Sequence of chain 1.D:
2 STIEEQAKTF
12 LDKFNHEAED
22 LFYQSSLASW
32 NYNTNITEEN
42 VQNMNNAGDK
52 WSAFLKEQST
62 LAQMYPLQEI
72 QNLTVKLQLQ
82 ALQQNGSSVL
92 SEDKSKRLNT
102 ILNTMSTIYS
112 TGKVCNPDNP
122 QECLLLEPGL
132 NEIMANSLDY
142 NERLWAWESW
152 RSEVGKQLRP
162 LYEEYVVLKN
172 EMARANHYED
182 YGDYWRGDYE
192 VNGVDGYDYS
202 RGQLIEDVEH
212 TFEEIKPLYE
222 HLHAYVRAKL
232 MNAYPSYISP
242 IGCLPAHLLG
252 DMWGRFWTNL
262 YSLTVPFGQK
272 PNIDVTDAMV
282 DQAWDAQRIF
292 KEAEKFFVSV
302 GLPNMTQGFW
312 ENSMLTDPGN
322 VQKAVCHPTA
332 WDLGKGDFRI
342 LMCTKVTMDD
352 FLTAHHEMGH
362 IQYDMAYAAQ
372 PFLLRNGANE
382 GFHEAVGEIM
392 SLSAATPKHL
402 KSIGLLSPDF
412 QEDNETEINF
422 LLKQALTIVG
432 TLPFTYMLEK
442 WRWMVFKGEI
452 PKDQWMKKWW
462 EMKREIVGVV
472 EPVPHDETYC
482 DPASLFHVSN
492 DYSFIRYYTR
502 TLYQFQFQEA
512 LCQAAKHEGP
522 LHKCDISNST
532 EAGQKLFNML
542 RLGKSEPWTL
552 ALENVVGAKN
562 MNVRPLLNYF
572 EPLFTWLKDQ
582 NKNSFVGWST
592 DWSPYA

A protein and the small-molecule ligand that binds it are described below.
Small molecule (SMILES): CC(=O)N[C@@H]1[C@@H](O)[C@H](O)[C@@H](CO)O[C@H]1O

Binding-site contacts:
Ligand atom N2 contacts residue GLN84 of chain 1.D at 4.0 Å.
Ligand atom N2 contacts residue GLN64 of chain 1.D at 3.4 Å (h-bond).
Ligand atom C2 contacts residue ASN86 of chain 1.D at 2.5 Å.
Ligand atom C1 contacts residue GLN64 of chain 1.D at 3.3 Å.
Ligand atom O3 contacts residue HIS178 of chain 1.D at 4.5 Å.
Ligand atom N2 contacts residue ASN86 of chain 1.D at 2.9 Å (h-bond).
Ligand atom C5 contacts residue ASN86 of chain 1.D at 3.7 Å.
Ligand atom C2 contacts residue GLN64 of chain 1.D at 3.9 Å.
Ligand atom C7 contacts residue ASN86 of chain 1.D at 3.5 Å.
Ligand atom C3 contacts residue ASN86 of chain 1.D at 3.8 Å.
Ligand atom O5 contacts residue GLN64 of chain 1.D at 4.3 Å.
Ligand atom O7 contacts residue ASN86 of chain 1.D at 3.6 Å.
Ligand atom C7 contacts residue GLN64 of chain 1.D at 4.3 Å.
Ligand atom C8 contacts residue GLN84 of chain 1.D at 3.4 Å.
Ligand atom O6 contacts residue VAL90 of chain 1.D at 3.5 Å.
Ligand atom O7 contacts residue HIS178 of chain 1.D at 3.5 Å (h-bond).
Ligand atom C4 contacts residue ASN86 of chain 1.D at 4.2 Å.
Ligand atom C8 contacts residue GLN64 of chain 1.D at 4.5 Å.
Ligand atom C5 contacts residue GLN64 of chain 1.D at 4.3 Å.
Ligand atom O5 contacts residue ASN86 of chain 1.D at 2.4 Å (h-bond).
Ligand atom C3 contacts residue GLN64 of chain 1.D at 4.3 Å.
Ligand atom O5 contacts residue VAL90 of chain 1.D at 4.0 Å.
Ligand atom C1 contacts residue ASN86 of chain 1.D at 1.4 Å.
Ligand atom O7 contacts residue ASN177 of chain 1.D at 4.3 Å.
Ligand atom C7 contacts residue GLN84 of chain 1.D at 4.0 Å.